This small molecule binds to this protein.
Small molecule (SMILES): CC(=O)N[C@@H]1[C@@H](O)[C@H](O)[C@@H](CO)O[C@H]1O

Sequence of chain 1.A:
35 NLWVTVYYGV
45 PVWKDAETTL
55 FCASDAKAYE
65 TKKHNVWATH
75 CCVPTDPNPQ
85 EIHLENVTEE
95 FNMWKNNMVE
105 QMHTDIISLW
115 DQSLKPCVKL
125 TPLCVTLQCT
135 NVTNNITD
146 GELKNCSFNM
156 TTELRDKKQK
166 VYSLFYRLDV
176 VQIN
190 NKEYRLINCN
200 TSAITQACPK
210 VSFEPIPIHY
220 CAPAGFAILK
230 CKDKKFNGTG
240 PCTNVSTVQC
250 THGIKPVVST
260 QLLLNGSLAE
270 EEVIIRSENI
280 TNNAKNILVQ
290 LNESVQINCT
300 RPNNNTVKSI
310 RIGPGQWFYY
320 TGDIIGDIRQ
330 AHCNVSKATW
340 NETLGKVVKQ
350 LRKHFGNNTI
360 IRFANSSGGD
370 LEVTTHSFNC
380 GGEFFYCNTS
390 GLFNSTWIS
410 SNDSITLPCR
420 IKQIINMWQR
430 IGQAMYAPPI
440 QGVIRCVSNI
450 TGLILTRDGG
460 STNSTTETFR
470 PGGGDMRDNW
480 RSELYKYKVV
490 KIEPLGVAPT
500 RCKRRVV

Binding-site contacts:
Ligand atom N2 contacts residue ASN291 of chain 1.A at 2.8 Å (h-bond).
Ligand atom O7 contacts residue ASN291 of chain 1.A at 3.7 Å.
Ligand atom C2 contacts residue GLU270 of chain 1.A at 4.1 Å.
Ligand atom C1 contacts residue LYS345 of chain 1.A at 4.5 Å.
Ligand atom C2 contacts residue ASN291 of chain 1.A at 2.4 Å.
Ligand atom C8 contacts residue GLU292 of chain 1.A at 3.5 Å.
Ligand atom C3 contacts residue ASN291 of chain 1.A at 3.7 Å.
Ligand atom C1 contacts residue ASN291 of chain 1.A at 1.5 Å.
Ligand atom N2 contacts residue GLU292 of chain 1.A at 4.5 Å.
Ligand atom C5 contacts residue ASN291 of chain 1.A at 3.7 Å.
Ligand atom C5 contacts residue GLU270 of chain 1.A at 4.0 Å.
Ligand atom C3 contacts residue LYS345 of chain 1.A at 4.4 Å.
Ligand atom C5 contacts residue LYS345 of chain 1.A at 4.1 Å.
Ligand atom C4 contacts residue GLU270 of chain 1.A at 4.4 Å.
Ligand atom O5 contacts residue GLU270 of chain 1.A at 3.0 Å (salt-bridge).
Ligand atom C1 contacts residue GLU270 of chain 1.A at 3.7 Å.
Ligand atom C6 contacts residue GLU270 of chain 1.A at 4.0 Å.
Ligand atom O5 contacts residue ASN291 of chain 1.A at 2.4 Å (h-bond).
Ligand atom C8 contacts residue ASN291 of chain 1.A at 3.0 Å.
Ligand atom C7 contacts residue ASN291 of chain 1.A at 3.4 Å.
Ligand atom C4 contacts residue ASN291 of chain 1.A at 4.2 Å.
Ligand atom O5 contacts residue GLU271 of chain 1.A at 4.0 Å.